Binding-site contacts:
Ligand atom C1 contacts residue ASP15 of chain 1.A at 3.7 Å.
Ligand atom O2 contacts residue MET332 of chain 1.A at 3.8 Å.
Ligand atom O6 contacts residue GLU154 of chain 1.A at 2.7 Å (salt-bridge).
Ligand atom C4 contacts residue ARG67 of chain 1.A at 3.8 Å.
Ligand atom C2 contacts residue ASP66 of chain 1.A at 3.1 Å.
Ligand atom O2 contacts residue LYS16 of chain 1.A at 3.2 Å (salt-bridge).
Ligand atom O3 contacts residue TYR156 of chain 1.A at 3.9 Å.
Ligand atom O2 contacts residue TRP63 of chain 1.A at 3.5 Å (h-bond).
Ligand atom O3 contacts residue TRP342 of chain 1.A at 3.5 Å (h-bond).
Ligand atom C4 contacts residue TRP342 of chain 1.A at 3.4 Å (hydrophobic).
Ligand atom C6 contacts residue GLU154 of chain 1.A at 3.6 Å.
Ligand atom C3 contacts residue TRP63 of chain 1.A at 3.8 Å (hydrophobic).
Ligand atom C6 contacts residue PHE157 of chain 1.A at 3.9 Å (hydrophobic).
Ligand atom C2 contacts residue TRP342 of chain 1.A at 3.8 Å (hydrophobic).
Ligand atom O2 contacts residue GLU112 of chain 1.A at 2.7 Å (salt-bridge).
Ligand atom C3 contacts residue ASP66 of chain 1.A at 3.4 Å.
Ligand atom C6 contacts residue TYR156 of chain 1.A at 3.7 Å (hydrophobic).
Ligand atom O2 contacts residue ASP66 of chain 1.A at 2.8 Å (salt-bridge).
Ligand atom O3 contacts residue ASP66 of chain 1.A at 2.6 Å (salt-bridge).
Ligand atom C6 contacts residue PRO155 of chain 1.A at 3.5 Å (hydrophobic).
Ligand atom O6 contacts residue PRO155 of chain 1.A at 3.2 Å.
Ligand atom O1 contacts residue LYS16 of chain 1.A at 3.2 Å (salt-bridge).
Ligand atom C2 contacts residue GLU112 of chain 1.A at 3.4 Å.
Ligand atom O3 contacts residue ARG67 of chain 1.A at 2.9 Å (salt-bridge).
Ligand atom O2 contacts residue ALA64 of chain 1.A at 3.3 Å.
Ligand atom O3 contacts residue TRP63 of chain 1.A at 3.5 Å (h-bond).
Ligand atom C1 contacts residue TRP231 of chain 1.A at 4.0 Å (hydrophobic).
Ligand atom C1 contacts residue LYS16 of chain 1.A at 3.6 Å.
Ligand atom C1 contacts residue TYR156 of chain 1.A at 3.3 Å (hydrophobic).
Ligand atom O1 contacts residue ASN13 of chain 1.A at 3.4 Å (h-bond).
Ligand atom O4 contacts residue TRP342 of chain 1.A at 3.7 Å.
Ligand atom O4 contacts residue TRP63 of chain 1.A at 4.0 Å.
Ligand atom O1 contacts residue ASP15 of chain 1.A at 3.1 Å (salt-bridge).
Ligand atom O5 contacts residue TRP342 of chain 1.A at 3.9 Å.
Ligand atom O4 contacts residue ARG67 of chain 1.A at 2.7 Å (salt-bridge).
Ligand atom O5 contacts residue TYR156 of chain 1.A at 3.1 Å.
Ligand atom O6 contacts residue TYR156 of chain 1.A at 3.1 Å (h-bond).
Ligand atom O3 contacts residue ALA64 of chain 1.A at 3.2 Å.
Ligand atom C6 contacts residue TRP342 of chain 1.A at 3.6 Å (hydrophobic).
Ligand atom C3 contacts residue TRP342 of chain 1.A at 3.8 Å (hydrophobic).

The small molecule below binds the protein below.
Small molecule (SMILES): OC[C@H]1O[C@H](O[C@H]2[C@H](O)[C@@H](O)[C@@H](O)O[C@@H]2CO)[C@H](O)[C@@H](O)[C@@H]1O

Sequence of chain 1.A:
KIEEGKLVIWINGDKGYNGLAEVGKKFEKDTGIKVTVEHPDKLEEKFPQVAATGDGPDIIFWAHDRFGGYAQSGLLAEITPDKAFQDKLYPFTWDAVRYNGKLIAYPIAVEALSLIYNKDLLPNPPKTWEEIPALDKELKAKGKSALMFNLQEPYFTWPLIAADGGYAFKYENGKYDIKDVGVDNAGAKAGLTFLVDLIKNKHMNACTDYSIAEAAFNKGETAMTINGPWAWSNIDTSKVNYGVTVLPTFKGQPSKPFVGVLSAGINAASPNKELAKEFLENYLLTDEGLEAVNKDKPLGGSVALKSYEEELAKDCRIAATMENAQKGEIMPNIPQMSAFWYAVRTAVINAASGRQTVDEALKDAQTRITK